Binding-site contacts:
Ligand atom O5 contacts residue ASN1121 of chain 1.A at 2.3 Å (h-bond).
Ligand atom C7 contacts residue ASN1121 of chain 1.A at 3.6 Å.
Ligand atom O6 contacts residue ASN1121 of chain 1.A at 4.5 Å.
Ligand atom C4 contacts residue ASN1121 of chain 1.A at 4.2 Å.
Ligand atom O7 contacts residue ASN1121 of chain 1.A at 3.9 Å.
Ligand atom C2 contacts residue ASN1121 of chain 1.A at 2.4 Å.
Ligand atom N2 contacts residue ASN1121 of chain 1.A at 2.9 Å (h-bond).
Ligand atom C1 contacts residue ASN1121 of chain 1.A at 1.4 Å.
Ligand atom C3 contacts residue ASN1121 of chain 1.A at 3.8 Å.
Ligand atom C5 contacts residue ASN1121 of chain 1.A at 3.6 Å.

A small-molecule ligand and the protein it binds are described below.
Small molecule (SMILES): CC(=O)N[C@H]1[C@H](O[C@H]2[C@H](O)[C@@H](CO)OC[C@@H]2NC(C)=O)O[C@H](CO)[C@@H](O)[C@@H]1O

Sequence of chain 1.A:
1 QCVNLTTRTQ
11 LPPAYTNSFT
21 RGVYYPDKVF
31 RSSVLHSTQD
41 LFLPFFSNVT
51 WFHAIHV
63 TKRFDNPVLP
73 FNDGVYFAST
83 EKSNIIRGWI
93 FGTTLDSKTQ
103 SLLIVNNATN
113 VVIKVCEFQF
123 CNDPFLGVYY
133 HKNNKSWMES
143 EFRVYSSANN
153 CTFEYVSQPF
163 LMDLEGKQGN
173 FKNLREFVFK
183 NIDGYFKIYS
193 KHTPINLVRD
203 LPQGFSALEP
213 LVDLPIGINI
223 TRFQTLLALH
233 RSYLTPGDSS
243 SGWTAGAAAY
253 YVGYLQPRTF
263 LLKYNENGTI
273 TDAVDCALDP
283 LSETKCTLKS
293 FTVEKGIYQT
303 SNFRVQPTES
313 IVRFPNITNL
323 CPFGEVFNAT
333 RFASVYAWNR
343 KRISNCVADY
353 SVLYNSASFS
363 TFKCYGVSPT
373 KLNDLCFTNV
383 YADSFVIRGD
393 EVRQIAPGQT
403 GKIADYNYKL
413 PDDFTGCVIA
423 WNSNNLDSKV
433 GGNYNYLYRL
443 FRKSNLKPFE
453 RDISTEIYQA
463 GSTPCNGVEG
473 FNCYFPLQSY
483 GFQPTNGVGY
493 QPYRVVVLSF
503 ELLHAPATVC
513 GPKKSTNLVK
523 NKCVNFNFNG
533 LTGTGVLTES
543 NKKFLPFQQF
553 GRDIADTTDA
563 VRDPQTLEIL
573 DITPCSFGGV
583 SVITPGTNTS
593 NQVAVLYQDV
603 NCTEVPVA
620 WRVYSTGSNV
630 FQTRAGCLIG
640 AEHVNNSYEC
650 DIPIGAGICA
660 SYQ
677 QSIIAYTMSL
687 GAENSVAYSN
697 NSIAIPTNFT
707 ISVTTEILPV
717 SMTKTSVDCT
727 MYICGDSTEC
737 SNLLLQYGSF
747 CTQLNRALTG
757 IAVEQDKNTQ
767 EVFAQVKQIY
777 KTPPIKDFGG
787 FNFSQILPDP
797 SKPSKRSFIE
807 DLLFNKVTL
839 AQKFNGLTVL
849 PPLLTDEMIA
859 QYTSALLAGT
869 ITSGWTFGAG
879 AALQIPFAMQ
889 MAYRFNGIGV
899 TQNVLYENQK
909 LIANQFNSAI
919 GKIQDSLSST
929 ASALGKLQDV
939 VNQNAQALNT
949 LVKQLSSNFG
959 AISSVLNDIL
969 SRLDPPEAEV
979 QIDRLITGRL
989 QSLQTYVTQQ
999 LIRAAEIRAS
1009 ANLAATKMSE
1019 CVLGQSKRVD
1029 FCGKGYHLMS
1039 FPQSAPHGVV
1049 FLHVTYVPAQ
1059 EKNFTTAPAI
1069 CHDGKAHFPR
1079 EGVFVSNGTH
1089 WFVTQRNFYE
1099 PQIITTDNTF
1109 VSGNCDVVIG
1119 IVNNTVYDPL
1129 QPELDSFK